Sequence of chain 1.A:
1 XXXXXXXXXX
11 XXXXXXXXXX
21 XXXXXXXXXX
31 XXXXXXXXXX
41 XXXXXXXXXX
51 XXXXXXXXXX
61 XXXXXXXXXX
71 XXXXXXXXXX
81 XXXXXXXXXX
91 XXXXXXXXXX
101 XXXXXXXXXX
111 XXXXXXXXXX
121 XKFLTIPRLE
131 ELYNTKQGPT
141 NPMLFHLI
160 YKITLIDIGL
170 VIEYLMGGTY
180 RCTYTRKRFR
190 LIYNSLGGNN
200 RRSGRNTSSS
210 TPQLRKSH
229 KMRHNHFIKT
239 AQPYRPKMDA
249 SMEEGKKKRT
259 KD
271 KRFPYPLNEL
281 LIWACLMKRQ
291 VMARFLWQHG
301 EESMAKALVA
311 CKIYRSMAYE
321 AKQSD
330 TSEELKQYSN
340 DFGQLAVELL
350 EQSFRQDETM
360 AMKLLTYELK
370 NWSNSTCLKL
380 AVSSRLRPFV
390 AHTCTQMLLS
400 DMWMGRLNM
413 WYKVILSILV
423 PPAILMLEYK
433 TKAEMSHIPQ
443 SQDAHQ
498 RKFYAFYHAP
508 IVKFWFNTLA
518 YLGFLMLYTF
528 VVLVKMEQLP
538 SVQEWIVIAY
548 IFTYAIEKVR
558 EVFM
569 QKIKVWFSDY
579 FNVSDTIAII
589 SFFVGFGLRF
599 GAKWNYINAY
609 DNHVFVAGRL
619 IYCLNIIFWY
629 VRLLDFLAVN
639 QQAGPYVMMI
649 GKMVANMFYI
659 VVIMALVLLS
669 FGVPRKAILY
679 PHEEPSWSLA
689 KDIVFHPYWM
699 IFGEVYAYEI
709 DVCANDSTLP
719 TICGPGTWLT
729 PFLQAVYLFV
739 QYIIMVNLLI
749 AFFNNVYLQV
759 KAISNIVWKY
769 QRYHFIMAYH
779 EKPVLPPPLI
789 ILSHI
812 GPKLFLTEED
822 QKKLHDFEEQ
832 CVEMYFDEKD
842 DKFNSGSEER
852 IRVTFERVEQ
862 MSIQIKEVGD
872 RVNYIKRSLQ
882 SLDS

Binding-site contacts:
Ligand atom CAN contacts residue GLY520 of chain 1.B at 4.2 Å.
Ligand atom CAV contacts residue PHE527 of chain 1.B at 3.7 Å (hydrophobic).
Ligand atom CAZ contacts residue GLN540 of chain 1.B at 3.8 Å.
Ligand atom CBG contacts residue LEU524 of chain 1.B at 3.9 Å (hydrophobic).
Ligand atom CAI contacts residue PHE527 of chain 1.B at 3.7 Å (hydrophobic).
Ligand atom CAY contacts residue PHE527 of chain 1.B at 4.3 Å (hydrophobic).
Ligand atom OAG contacts residue PHE527 of chain 1.B at 3.8 Å.
Ligand atom CAP contacts residue GLY520 of chain 1.B at 4.2 Å.
Ligand atom OAW contacts residue PHE527 of chain 1.B at 4.4 Å.
Ligand atom CAN contacts residue LEU516 of chain 1.B at 4.2 Å (hydrophobic).
Ligand atom CAO contacts residue GLY520 of chain 1.B at 4.0 Å.
Ligand atom CAN contacts residue MET523 of chain 1.B at 4.5 Å (hydrophobic).
Ligand atom OAH contacts residue PHE527 of chain 1.B at 4.4 Å.
Ligand atom CAI contacts residue GLN540 of chain 1.B at 3.2 Å.
Ligand atom CAV contacts residue GLN540 of chain 1.B at 4.0 Å.
Ligand atom CAK contacts residue GLN540 of chain 1.B at 3.6 Å.
Ligand atom CAP contacts residue MET523 of chain 1.B at 3.8 Å (hydrophobic).
Ligand atom CAQ contacts residue LEU524 of chain 1.B at 3.7 Å (hydrophobic).
Ligand atom CBC contacts residue GLN540 of chain 1.B at 3.9 Å.
Ligand atom CAP contacts residue LEU524 of chain 1.B at 4.1 Å (hydrophobic).
Ligand atom OAG contacts residue GLN540 of chain 1.B at 3.7 Å.
Ligand atom CAQ contacts residue MET523 of chain 1.B at 3.7 Å (hydrophobic).
Ligand atom CAK contacts residue PHE527 of chain 1.B at 4.5 Å (hydrophobic).
Ligand atom CBD contacts residue LEU524 of chain 1.B at 4.4 Å (hydrophobic).
Ligand atom OAH contacts residue PRO683 of chain 1.A at 3.7 Å.
Ligand atom CAK contacts residue LEU524 of chain 1.B at 3.7 Å (hydrophobic).
Ligand atom CAJ contacts residue MET523 of chain 1.B at 3.7 Å (hydrophobic).
Ligand atom CAZ contacts residue PHE527 of chain 1.B at 4.5 Å (hydrophobic).
Ligand atom CAE contacts residue MET523 of chain 1.B at 4.1 Å (hydrophobic).
Ligand atom CAJ contacts residue GLY520 of chain 1.B at 4.2 Å.
Ligand atom CAB contacts residue LEU516 of chain 1.B at 4.0 Å (hydrophobic).

Sequence of chain 1.B:
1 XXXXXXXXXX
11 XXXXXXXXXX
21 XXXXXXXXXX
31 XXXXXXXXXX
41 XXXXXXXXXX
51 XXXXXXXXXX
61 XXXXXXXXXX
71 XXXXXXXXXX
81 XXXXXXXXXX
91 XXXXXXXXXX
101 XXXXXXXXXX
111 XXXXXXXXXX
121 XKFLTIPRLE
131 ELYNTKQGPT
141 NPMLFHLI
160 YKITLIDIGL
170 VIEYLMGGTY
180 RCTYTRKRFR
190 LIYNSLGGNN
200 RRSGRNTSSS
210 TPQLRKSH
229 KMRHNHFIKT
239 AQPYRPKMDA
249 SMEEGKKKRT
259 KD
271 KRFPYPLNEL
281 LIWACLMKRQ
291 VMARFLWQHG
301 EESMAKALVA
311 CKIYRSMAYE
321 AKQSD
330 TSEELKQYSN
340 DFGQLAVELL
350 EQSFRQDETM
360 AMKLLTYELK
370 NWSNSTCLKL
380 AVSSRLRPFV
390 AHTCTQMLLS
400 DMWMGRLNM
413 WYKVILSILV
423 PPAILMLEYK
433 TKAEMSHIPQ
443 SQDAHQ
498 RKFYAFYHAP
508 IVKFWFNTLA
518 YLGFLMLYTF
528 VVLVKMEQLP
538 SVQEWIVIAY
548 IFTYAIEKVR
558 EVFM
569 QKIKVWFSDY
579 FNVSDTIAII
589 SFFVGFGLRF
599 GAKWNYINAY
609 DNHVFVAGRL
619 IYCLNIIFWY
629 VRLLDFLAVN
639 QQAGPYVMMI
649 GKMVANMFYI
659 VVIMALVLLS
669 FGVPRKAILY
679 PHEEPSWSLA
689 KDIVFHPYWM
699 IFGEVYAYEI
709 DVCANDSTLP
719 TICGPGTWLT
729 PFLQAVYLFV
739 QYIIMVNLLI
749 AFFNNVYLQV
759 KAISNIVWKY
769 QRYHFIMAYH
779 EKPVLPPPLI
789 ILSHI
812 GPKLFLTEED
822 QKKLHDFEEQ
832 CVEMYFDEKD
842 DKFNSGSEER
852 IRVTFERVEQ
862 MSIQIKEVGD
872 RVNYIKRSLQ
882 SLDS

This small molecule binds to this protein.
Small molecule (SMILES): CC(C)CCC[C@@H](C)[C@H]1CC[C@H]2[C@@H]3CC=C4C[C@@H](OC(=O)CCC(=O)O)CC[C@]4(C)[C@H]3CC[C@]12C